Sequence of chain 1.H:
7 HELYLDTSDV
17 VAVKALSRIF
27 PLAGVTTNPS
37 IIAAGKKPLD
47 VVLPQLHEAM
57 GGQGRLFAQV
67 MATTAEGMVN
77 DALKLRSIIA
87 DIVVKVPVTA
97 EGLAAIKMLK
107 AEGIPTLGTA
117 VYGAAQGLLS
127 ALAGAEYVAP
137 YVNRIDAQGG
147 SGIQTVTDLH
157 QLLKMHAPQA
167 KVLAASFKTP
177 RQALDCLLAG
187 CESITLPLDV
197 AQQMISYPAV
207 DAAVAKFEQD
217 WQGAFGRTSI

This small molecule binds to this protein.
Small molecule (SMILES): CC(=O)CC(C)=O

Binding-site contacts:
Ligand atom C1 contacts residue LYS91 of chain 1.H at 2.4 Å.
Ligand atom C4 contacts residue ASN34 of chain 1.H at 3.1 Å.
Ligand atom C1 contacts residue THR115 of chain 1.H at 2.7 Å.
Ligand atom C5 contacts residue ASN34 of chain 1.H at 3.4 Å.
Ligand atom C5 contacts residue ALA171 of chain 1.H at 3.9 Å (hydrophobic).
Ligand atom C2 contacts residue ASN34 of chain 1.H at 3.9 Å.
Ligand atom C5 contacts residue ASP12 of chain 1.H at 4.3 Å.
Ligand atom C3 contacts residue ASN34 of chain 1.H at 3.5 Å.
Ligand atom C4 contacts residue TYR137 of chain 1.H at 4.5 Å (hydrophobic).
Ligand atom C1 contacts residue GLN65 of chain 1.H at 3.9 Å.
Ligand atom C5 contacts residue LYS91 of chain 1.H at 4.5 Å.
Ligand atom C4 contacts residue ALA171 of chain 1.H at 4.0 Å (hydrophobic).
Ligand atom C2 contacts residue LYS91 of chain 1.H at 1.3 Å.
Ligand atom C2 contacts residue THR33 of chain 1.H at 3.8 Å.
Ligand atom C1 contacts residue TYR137 of chain 1.H at 3.2 Å (hydrophobic).
Ligand atom C5 contacts residue TYR137 of chain 1.H at 3.2 Å (hydrophobic).
Ligand atom C3 contacts residue THR33 of chain 1.H at 4.1 Å.
Ligand atom O4 contacts residue ASP12 of chain 1.H at 2.1 Å (salt-bridge).
Ligand atom C3 contacts residue LYS91 of chain 1.H at 2.3 Å.
Ligand atom C4 contacts residue ASP12 of chain 1.H at 3.3 Å.
Ligand atom O4 contacts residue ASN34 of chain 1.H at 3.2 Å (h-bond).
Ligand atom C3 contacts residue ASP12 of chain 1.H at 3.4 Å.
Ligand atom O4 contacts residue ALA171 of chain 1.H at 4.2 Å.
Ligand atom C2 contacts residue THR115 of chain 1.H at 4.0 Å.
Ligand atom C3 contacts residue THR32 of chain 1.H at 4.2 Å.
Ligand atom C1 contacts residue ASN34 of chain 1.H at 4.1 Å.
Ligand atom C4 contacts residue LYS91 of chain 1.H at 3.7 Å.
Ligand atom O4 contacts residue THR191 of chain 1.H at 4.5 Å.
Ligand atom O4 contacts residue ILE37 of chain 1.H at 4.0 Å.